Sequence of chain 1.B:
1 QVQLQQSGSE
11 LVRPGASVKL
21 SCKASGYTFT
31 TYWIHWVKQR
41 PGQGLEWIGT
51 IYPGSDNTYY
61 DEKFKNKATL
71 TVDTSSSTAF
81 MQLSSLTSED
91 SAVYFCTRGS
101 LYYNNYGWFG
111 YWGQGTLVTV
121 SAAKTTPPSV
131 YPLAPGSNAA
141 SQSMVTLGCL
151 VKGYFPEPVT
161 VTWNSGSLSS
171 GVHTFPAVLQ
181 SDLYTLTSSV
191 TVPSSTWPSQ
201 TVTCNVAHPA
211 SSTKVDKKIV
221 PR

Sequence of chain 1.A:
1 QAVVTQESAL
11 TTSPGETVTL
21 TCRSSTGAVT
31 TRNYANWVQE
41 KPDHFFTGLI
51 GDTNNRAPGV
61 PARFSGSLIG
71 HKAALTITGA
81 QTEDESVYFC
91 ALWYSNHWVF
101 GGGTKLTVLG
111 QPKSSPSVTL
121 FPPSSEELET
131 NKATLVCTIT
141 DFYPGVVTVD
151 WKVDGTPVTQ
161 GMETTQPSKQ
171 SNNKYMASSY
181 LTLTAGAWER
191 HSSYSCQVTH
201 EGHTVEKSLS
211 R

This protein binds this small molecule.
Small molecule (SMILES): CCCCCCCCCC(=O)CC(=O)N[C@H]1CCNC1=O

Binding-site contacts:
Ligand atom C8 contacts residue HIS35 of chain 1.B at 3.4 Å.
Ligand atom C5 contacts residue TRP98 of chain 1.A at 3.8 Å (hydrophobic).
Ligand atom O6 contacts residue GLY107 of chain 1.B at 2.8 Å (h-bond).
Ligand atom N3 contacts residue TRP108 of chain 1.B at 3.5 Å (h-bond).
Ligand atom C15 contacts residue ASN104 of chain 1.B at 3.7 Å.
Ligand atom C14 contacts residue ASN105 of chain 1.B at 3.7 Å.
Ligand atom O12 contacts residue TRP98 of chain 1.A at 3.1 Å (h-bond).
Ligand atom O12 contacts residue ASN105 of chain 1.B at 3.3 Å (h-bond).
Ligand atom C10 contacts residue SER100 of chain 1.B at 3.8 Å.
Ligand atom C2 contacts residue SER100 of chain 1.B at 3.6 Å.
Ligand atom O6 contacts residue ASN105 of chain 1.B at 3.0 Å (h-bond).
Ligand atom O6 contacts residue TYR106 of chain 1.B at 3.7 Å.
Ligand atom O9 contacts residue GLY99 of chain 1.B at 3.4 Å.
Ligand atom C5 contacts residue HIS35 of chain 1.B at 3.6 Å.
Ligand atom C2 contacts residue GLY107 of chain 1.B at 3.4 Å.
Ligand atom C4 contacts residue PHE109 of chain 1.B at 3.5 Å (hydrophobic).
Ligand atom N7 contacts residue SER100 of chain 1.B at 3.4 Å (h-bond).
Ligand atom C14 contacts residue TRP93 of chain 1.A at 3.8 Å (hydrophobic).
Ligand atom C5 contacts residue PHE109 of chain 1.B at 3.5 Å (hydrophobic).
Ligand atom C4 contacts residue TRP108 of chain 1.B at 3.5 Å (hydrophobic).
Ligand atom C4 contacts residue ASN36 of chain 1.A at 3.1 Å.
Ligand atom N7 contacts residue ASN105 of chain 1.B at 3.0 Å (h-bond).
Ligand atom O9 contacts residue TRP33 of chain 1.B at 3.6 Å.
Ligand atom O9 contacts residue SER100 of chain 1.B at 2.9 Å (h-bond).
Ligand atom O9 contacts residue HIS35 of chain 1.B at 2.6 Å (h-bond).
Ligand atom C10 contacts residue ASN104 of chain 1.B at 3.3 Å.
Ligand atom O6 contacts residue SER100 of chain 1.B at 2.9 Å (h-bond).
Ligand atom O6 contacts residue TRP108 of chain 1.B at 3.7 Å.
Ligand atom C11 contacts residue ASN105 of chain 1.B at 3.2 Å.
Ligand atom C13 contacts residue TRP33 of chain 1.B at 3.5 Å (hydrophobic).
Ligand atom N3 contacts residue ASN36 of chain 1.A at 2.9 Å (h-bond).
Ligand atom C8 contacts residue ASN105 of chain 1.B at 3.5 Å.
Ligand atom O12 contacts residue HIS35 of chain 1.B at 3.5 Å.
Ligand atom C1 contacts residue SER100 of chain 1.B at 3.7 Å.
Ligand atom C20 contacts residue HIS191 of chain 1.C at 3.6 Å.
Ligand atom C2 contacts residue TRP108 of chain 1.B at 3.6 Å (hydrophobic).
Ligand atom C21 contacts residue TYR34 of chain 1.A at 3.6 Å (hydrophobic).
Ligand atom N3 contacts residue GLY107 of chain 1.B at 3.2 Å (h-bond).
Ligand atom C8 contacts residue SER100 of chain 1.B at 3.5 Å.
Ligand atom C10 contacts residue ASN105 of chain 1.B at 3.1 Å.

Sequence of chain 1.C:
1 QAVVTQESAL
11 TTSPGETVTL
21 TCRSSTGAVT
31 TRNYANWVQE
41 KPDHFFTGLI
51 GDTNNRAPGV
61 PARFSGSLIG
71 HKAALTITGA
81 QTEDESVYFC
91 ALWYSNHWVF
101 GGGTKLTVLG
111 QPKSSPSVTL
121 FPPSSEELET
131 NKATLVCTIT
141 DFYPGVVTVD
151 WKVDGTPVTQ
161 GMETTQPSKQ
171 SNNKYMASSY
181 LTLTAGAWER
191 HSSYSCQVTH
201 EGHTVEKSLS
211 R